Sequence of chain 1.C:
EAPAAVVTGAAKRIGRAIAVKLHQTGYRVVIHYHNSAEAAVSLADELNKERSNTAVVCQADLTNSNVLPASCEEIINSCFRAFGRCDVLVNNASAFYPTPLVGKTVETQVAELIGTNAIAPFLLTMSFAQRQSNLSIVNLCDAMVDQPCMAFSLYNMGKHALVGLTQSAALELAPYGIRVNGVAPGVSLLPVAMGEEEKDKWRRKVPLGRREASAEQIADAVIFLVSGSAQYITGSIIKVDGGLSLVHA

A protein and the small-molecule ligand that binds it are described below.
Small molecule (SMILES): Nc1nc(NC2CCCCC2)c2c(-c3ccccc3)c(-c3ccccc3)[nH]c2n1

Binding-site contacts:
Ligand atom N3 contacts residue TYR194 of chain 1.C at 3.5 Å (h-bond).
Ligand atom CAD contacts residue GLY225 of chain 1.C at 3.6 Å.
Ligand atom NAA contacts residue PHE117 of chain 1.C at 3.7 Å.
Ligand atom CBC contacts residue NAP1 of chain 1.I at 3.2 Å.
Ligand atom C2 contacts residue NAP1 of chain 1.I at 3.2 Å.
Ligand atom NAT contacts residue PHE117 of chain 1.C at 3.6 Å.
Ligand atom CAZ contacts residue PHE117 of chain 1.C at 3.6 Å (hydrophobic).
Ligand atom CAE contacts residue ASP181 of chain 1.C at 3.4 Å.
Ligand atom NAS contacts residue NAP1 of chain 1.I at 3.6 Å.
Ligand atom CAK contacts residue PHE117 of chain 1.C at 3.6 Å (hydrophobic).
Ligand atom CAH contacts residue GLY225 of chain 1.C at 3.6 Å.
Ligand atom CAN contacts residue NAP1 of chain 1.I at 3.4 Å.
Ligand atom CAD contacts residue VAL226 of chain 1.C at 3.8 Å (hydrophobic).
Ligand atom CAI contacts residue ASP181 of chain 1.C at 3.2 Å.
Ligand atom C5 contacts residue PHE117 of chain 1.C at 3.6 Å (hydrophobic).
Ligand atom CAC contacts residue LEU229 of chain 1.C at 3.5 Å (hydrophobic).
Ligand atom C4 contacts residue TYR194 of chain 1.C at 3.6 Å (hydrophobic).
Ligand atom CAY contacts residue NAP1 of chain 1.I at 3.4 Å.
Ligand atom CAM contacts residue ARG34 of chain 1.C at 3.6 Å.
Ligand atom C4 contacts residue NAP1 of chain 1.I at 3.8 Å.
Ligand atom NAT contacts residue TYR194 of chain 1.C at 3.0 Å (h-bond).
Ligand atom C6 contacts residue PHE117 of chain 1.C at 3.6 Å (hydrophobic).
Ligand atom C6 contacts residue NAP1 of chain 1.I at 3.6 Å.
Ligand atom CAJ contacts residue NAP1 of chain 1.I at 3.4 Å.
Ligand atom CAY contacts residue PHE117 of chain 1.C at 3.7 Å (hydrophobic).
Ligand atom CAV contacts residue NAP1 of chain 1.I at 3.6 Å.
Ligand atom CAP contacts residue NAP1 of chain 1.I at 3.2 Å.
Ligand atom CBC contacts residue ARG34 of chain 1.C at 3.7 Å.
Ligand atom N3 contacts residue NAP1 of chain 1.I at 2.8 Å (h-bond).
Ligand atom N1 contacts residue NAP1 of chain 1.I at 2.7 Å (h-bond).
Ligand atom N3 contacts residue PHE117 of chain 1.C at 3.7 Å.
Ligand atom NAA contacts residue SER115 of chain 1.C at 2.9 Å (h-bond).
Ligand atom C2 contacts residue PHE117 of chain 1.C at 3.5 Å (hydrophobic).
Ligand atom C4 contacts residue PHE117 of chain 1.C at 3.6 Å (hydrophobic).
Ligand atom CAE contacts residue CYS188 of chain 1.C at 3.7 Å (hydrophobic).
Ligand atom NAT contacts residue NAP1 of chain 1.I at 3.5 Å.
Ligand atom N1 contacts residue PHE117 of chain 1.C at 3.8 Å.
Ligand atom CAO contacts residue ARG34 of chain 1.C at 3.3 Å.
Ligand atom NAA contacts residue NAP1 of chain 1.I at 2.9 Å (h-bond).
Ligand atom CAB contacts residue CYS188 of chain 1.C at 3.8 Å (hydrophobic).